Sequence of chain 1.K:
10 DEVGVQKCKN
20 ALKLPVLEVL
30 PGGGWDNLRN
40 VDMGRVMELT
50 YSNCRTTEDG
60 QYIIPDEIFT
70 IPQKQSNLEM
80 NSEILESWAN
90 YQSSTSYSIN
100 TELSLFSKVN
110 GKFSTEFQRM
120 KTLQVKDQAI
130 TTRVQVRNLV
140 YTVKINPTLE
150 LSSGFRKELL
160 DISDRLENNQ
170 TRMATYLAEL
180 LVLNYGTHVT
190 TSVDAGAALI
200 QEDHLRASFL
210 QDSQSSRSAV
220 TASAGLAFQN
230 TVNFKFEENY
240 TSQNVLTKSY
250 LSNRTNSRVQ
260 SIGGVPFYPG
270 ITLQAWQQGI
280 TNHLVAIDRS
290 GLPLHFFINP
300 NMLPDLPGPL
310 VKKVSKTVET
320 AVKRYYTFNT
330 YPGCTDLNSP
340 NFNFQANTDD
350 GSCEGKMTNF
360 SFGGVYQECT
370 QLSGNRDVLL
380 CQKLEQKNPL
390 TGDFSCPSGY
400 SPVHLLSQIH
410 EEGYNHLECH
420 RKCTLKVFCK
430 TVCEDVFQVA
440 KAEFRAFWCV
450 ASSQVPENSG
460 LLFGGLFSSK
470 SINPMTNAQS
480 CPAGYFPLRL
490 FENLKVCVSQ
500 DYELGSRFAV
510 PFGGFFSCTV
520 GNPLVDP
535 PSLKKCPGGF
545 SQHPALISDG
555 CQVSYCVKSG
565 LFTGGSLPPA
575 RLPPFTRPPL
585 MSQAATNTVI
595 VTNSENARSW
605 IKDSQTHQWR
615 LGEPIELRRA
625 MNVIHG

A small-molecule ligand and the protein it binds are described below.
Small molecule (SMILES): CC(=O)N[C@@H]1[C@@H](O)[C@H](O)[C@@H](CO)O[C@H]1O

Binding-site contacts:
Ligand atom C2 contacts residue ASN168 of chain 1.L at 2.5 Å.
Ligand atom C7 contacts residue LEU416 of chain 1.K at 3.9 Å (hydrophobic).
Ligand atom O5 contacts residue ASN168 of chain 1.L at 2.4 Å (h-bond).
Ligand atom N2 contacts residue LEU416 of chain 1.K at 4.2 Å.
Ligand atom C5 contacts residue ASN168 of chain 1.L at 3.7 Å.
Ligand atom C8 contacts residue ASP434 of chain 1.K at 4.0 Å.
Ligand atom C7 contacts residue ASN168 of chain 1.L at 3.2 Å.
Ligand atom N2 contacts residue ASN168 of chain 1.L at 2.9 Å (h-bond).
Ligand atom C1 contacts residue ASN168 of chain 1.L at 1.4 Å.
Ligand atom O7 contacts residue LEU416 of chain 1.K at 3.9 Å.
Ligand atom C3 contacts residue ASN168 of chain 1.L at 3.8 Å.
Ligand atom C4 contacts residue ASN168 of chain 1.L at 4.2 Å.
Ligand atom O3 contacts residue LEU416 of chain 1.K at 3.8 Å.
Ligand atom O7 contacts residue ASN168 of chain 1.L at 3.1 Å (h-bond).
Ligand atom C8 contacts residue ASN168 of chain 1.L at 4.4 Å.
Ligand atom C8 contacts residue LEU416 of chain 1.K at 4.0 Å (hydrophobic).

Sequence of chain 1.L:
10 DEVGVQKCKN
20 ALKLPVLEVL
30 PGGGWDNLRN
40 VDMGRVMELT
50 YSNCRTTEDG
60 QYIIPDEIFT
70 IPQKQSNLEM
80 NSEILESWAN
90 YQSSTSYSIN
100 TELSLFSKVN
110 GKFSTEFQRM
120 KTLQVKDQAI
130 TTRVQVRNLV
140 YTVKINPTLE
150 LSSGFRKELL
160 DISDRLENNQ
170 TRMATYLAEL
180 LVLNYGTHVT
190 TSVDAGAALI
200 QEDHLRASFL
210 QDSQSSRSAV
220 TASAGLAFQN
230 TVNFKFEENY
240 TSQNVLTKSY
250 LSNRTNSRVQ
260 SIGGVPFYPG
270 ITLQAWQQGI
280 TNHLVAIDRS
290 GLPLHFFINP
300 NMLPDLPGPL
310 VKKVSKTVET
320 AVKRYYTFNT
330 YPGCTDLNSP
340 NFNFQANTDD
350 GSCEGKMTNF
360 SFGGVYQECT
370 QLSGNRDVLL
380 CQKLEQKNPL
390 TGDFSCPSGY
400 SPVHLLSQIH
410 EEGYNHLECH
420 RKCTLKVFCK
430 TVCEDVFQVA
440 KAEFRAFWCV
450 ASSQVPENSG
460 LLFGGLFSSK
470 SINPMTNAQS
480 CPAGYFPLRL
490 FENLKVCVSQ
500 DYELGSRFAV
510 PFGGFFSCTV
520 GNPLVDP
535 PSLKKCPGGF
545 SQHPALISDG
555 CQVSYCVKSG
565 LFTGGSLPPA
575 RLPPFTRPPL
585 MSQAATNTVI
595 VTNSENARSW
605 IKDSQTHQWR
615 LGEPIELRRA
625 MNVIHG